Binding-site contacts:
Ligand atom C6 contacts residue PHE439 of chain 1.A at 3.8 Å (hydrophobic).
Ligand atom O3' contacts residue TYR413 of chain 1.A at 3.7 Å.
Ligand atom P contacts residue ARG440 of chain 1.A at 3.3 Å.
Ligand atom C4 contacts residue PHE436 of chain 1.A at 3.3 Å (hydrophobic).
Ligand atom C5 contacts residue ARG440 of chain 1.A at 3.9 Å.
Ligand atom O2 contacts residue LYS409 of chain 1.A at 3.3 Å.
Ligand atom O5' contacts residue ARG405 of chain 1.A at 3.6 Å.
Ligand atom N3 contacts residue LYS409 of chain 1.A at 3.4 Å.
Ligand atom OP1 contacts residue LYS409 of chain 1.A at 3.6 Å (salt-bridge).
Ligand atom C2 contacts residue PHE436 of chain 1.A at 3.5 Å (hydrophobic).
Ligand atom C7 contacts residue ASP438 of chain 1.A at 3.0 Å.
Ligand atom C6 contacts residue ARG440 of chain 1.A at 3.1 Å.
Ligand atom C6 contacts residue PHE436 of chain 1.A at 3.6 Å (hydrophobic).
Ligand atom OP1 contacts residue ARG440 of chain 1.A at 3.2 Å (salt-bridge).
Ligand atom O5' contacts residue ARG440 of chain 1.A at 2.9 Å (salt-bridge).
Ligand atom OP2 contacts residue GLY441 of chain 1.A at 3.7 Å.
Ligand atom C4 contacts residue PHE439 of chain 1.A at 3.9 Å (hydrophobic).
Ligand atom O4 contacts residue PHE436 of chain 1.A at 3.5 Å.
Ligand atom C7 contacts residue LEU437 of chain 1.A at 3.0 Å (hydrophobic).
Ligand atom C2 contacts residue LYS409 of chain 1.A at 3.5 Å.
Ligand atom C7 contacts residue PHE436 of chain 1.A at 3.4 Å (hydrophobic).
Ligand atom P contacts residue LYS409 of chain 1.A at 3.3 Å.
Ligand atom C5' contacts residue TYR413 of chain 1.A at 3.4 Å (hydrophobic).
Ligand atom C5' contacts residue ARG440 of chain 1.A at 3.5 Å.
Ligand atom C7 contacts residue ARG440 of chain 1.A at 3.7 Å.
Ligand atom O4' contacts residue ARG405 of chain 1.A at 3.5 Å.
Ligand atom C2' contacts residue LYS409 of chain 1.A at 3.2 Å.
Ligand atom C2' contacts residue ARG440 of chain 1.A at 3.2 Å.
Ligand atom C7 contacts residue PHE439 of chain 1.A at 3.6 Å (hydrophobic).
Ligand atom N3 contacts residue PHE436 of chain 1.A at 3.3 Å.
Ligand atom OP1 contacts residue ARG405 of chain 1.A at 3.5 Å.
Ligand atom N1 contacts residue PHE436 of chain 1.A at 3.6 Å.
Ligand atom C3' contacts residue ARG440 of chain 1.A at 3.9 Å.
Ligand atom C5 contacts residue PHE439 of chain 1.A at 3.5 Å (hydrophobic).
Ligand atom OP1 contacts residue ASN402 of chain 1.A at 3.4 Å (h-bond).
Ligand atom OP2 contacts residue ARG440 of chain 1.A at 3.5 Å (salt-bridge).
Ligand atom OP2 contacts residue LYS409 of chain 1.A at 2.3 Å (salt-bridge).
Ligand atom OP1 contacts residue TYR413 of chain 1.A at 4.0 Å.
Ligand atom O4 contacts residue LEU437 of chain 1.A at 3.7 Å.
Ligand atom C5 contacts residue PHE436 of chain 1.A at 3.6 Å (hydrophobic).

Sequence of chain 1.A:
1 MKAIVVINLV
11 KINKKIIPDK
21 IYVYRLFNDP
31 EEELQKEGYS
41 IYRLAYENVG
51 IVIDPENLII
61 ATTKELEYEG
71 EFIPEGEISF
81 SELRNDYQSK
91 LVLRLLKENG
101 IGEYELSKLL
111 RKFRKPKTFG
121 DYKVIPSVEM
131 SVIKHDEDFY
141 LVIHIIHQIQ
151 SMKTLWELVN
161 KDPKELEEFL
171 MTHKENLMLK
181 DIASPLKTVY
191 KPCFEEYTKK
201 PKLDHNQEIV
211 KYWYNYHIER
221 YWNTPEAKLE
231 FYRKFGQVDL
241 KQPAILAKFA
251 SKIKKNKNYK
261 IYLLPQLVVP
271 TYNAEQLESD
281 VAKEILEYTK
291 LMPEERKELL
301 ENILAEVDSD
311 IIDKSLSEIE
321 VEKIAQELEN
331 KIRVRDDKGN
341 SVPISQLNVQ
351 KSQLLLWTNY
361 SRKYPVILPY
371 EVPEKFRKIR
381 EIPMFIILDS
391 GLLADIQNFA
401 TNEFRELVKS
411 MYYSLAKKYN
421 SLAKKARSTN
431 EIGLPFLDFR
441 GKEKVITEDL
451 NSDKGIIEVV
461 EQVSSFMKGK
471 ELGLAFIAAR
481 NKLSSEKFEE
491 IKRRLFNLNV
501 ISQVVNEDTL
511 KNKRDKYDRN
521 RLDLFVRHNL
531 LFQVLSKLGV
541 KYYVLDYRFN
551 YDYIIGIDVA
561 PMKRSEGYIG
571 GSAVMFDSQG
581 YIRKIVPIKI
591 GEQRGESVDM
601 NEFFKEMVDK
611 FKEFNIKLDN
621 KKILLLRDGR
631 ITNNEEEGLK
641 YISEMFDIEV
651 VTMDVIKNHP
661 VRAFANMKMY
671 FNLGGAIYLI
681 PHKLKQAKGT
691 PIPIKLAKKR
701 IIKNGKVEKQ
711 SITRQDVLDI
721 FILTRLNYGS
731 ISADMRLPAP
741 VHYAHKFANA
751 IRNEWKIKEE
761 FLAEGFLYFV

This small molecule binds to this protein.
Small molecule (SMILES): Cc1cn([C@H]2C[C@H](O[P](=O)(O)OC[C@H]3O[C@@H](n4cc(C)c(=O)[nH]c4=O)C[C@@H]3O[P](=O)(O)OC[C@H]3O[C@@H](n4cc(C)c(=O)[nH]c4=O)C[C@@H]3O[P](=O)(O)OC[C@H]3O[C@@H](n4cc(C)c(=O)[nH]c4=O)C[C@@H]3O)[C@@H](CO[P](=O)(O)O[C@H]3C[C@H](n4cc(C)c(=O)[nH]c4=O)O[C@@H]3CO[P](=O)(O)O[C@H]3C[C@H](n4cc(C)c(=O)[nH]c4=O)O[C@@H]3COP(=O)=O)O2)c(=O)[nH]c1=O